Sequence of chain 1.B:
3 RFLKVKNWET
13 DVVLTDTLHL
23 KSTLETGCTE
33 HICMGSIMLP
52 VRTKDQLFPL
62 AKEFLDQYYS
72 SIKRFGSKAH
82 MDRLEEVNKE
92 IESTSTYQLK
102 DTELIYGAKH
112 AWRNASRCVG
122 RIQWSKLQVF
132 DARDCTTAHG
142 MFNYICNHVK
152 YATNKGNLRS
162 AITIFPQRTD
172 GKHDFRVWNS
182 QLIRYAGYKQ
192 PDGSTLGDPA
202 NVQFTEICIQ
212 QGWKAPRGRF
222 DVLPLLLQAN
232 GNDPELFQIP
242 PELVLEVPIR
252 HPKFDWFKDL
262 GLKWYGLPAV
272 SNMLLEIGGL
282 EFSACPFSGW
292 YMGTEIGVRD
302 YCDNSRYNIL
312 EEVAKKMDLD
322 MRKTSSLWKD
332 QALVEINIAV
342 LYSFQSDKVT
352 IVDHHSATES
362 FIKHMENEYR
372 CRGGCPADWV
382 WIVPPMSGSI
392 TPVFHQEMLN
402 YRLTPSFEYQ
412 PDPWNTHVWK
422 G

A protein and the small-molecule ligand that binds it are described below.
Small molecule (SMILES): [H]/N=C(/Nc1cccc(COC[C@@H](CN)OCc2cccc(/N=C(/N)c3cccs3)c2)c1)c1cccs1

Binding-site contacts:
Ligand atom C23 contacts residue PRO269 of chain 1.B at 3.5 Å (hydrophobic).
Ligand atom S21 contacts residue HEM1 of chain 1.H at 3.1 Å.
Ligand atom C17 contacts residue HEM1 of chain 1.H at 3.3 Å.
Ligand atom S21 contacts residue GLY290 of chain 1.B at 3.8 Å.
Ligand atom N27 contacts residue GLU296 of chain 1.B at 2.6 Å (salt-bridge).
Ligand atom C03 contacts residue TRP10 of chain 1.A at 3.4 Å (hydrophobic).
Ligand atom C36 contacts residue HEM1 of chain 1.H at 3.8 Å.
Ligand atom C31 contacts residue HEM1 of chain 1.H at 3.7 Å.
Ligand atom S01 contacts residue TRP10 of chain 1.A at 3.6 Å.
Ligand atom C24 contacts residue PRO269 of chain 1.B at 3.7 Å (hydrophobic).
Ligand atom C22 contacts residue GLY290 of chain 1.B at 3.1 Å.
Ligand atom C02 contacts residue TRP10 of chain 1.A at 3.1 Å (hydrophobic).
Ligand atom C33 contacts residue VAL271 of chain 1.B at 3.6 Å (hydrophobic).
Ligand atom C23 contacts residue SER289 of chain 1.B at 3.8 Å.
Ligand atom N26 contacts residue TRP291 of chain 1.B at 3.0 Å (h-bond).
Ligand atom C35 contacts residue VAL271 of chain 1.B at 3.5 Å (hydrophobic).
Ligand atom C12 contacts residue TRP10 of chain 1.A at 3.8 Å (hydrophobic).
Ligand atom C34 contacts residue VAL271 of chain 1.B at 3.3 Å (hydrophobic).
Ligand atom C23 contacts residue PHE288 of chain 1.B at 3.6 Å (hydrophobic).
Ligand atom C35 contacts residue HEM1 of chain 1.H at 3.6 Å.
Ligand atom C32 contacts residue HEM1 of chain 1.H at 3.4 Å.
Ligand atom N26 contacts residue GLU296 of chain 1.B at 2.7 Å (salt-bridge).
Ligand atom C37 contacts residue HEM1 of chain 1.H at 3.7 Å.
Ligand atom C36 contacts residue GLU296 of chain 1.B at 3.5 Å.
Ligand atom C24 contacts residue VAL271 of chain 1.B at 3.8 Å (hydrophobic).
Ligand atom C17 contacts residue TYR410 of chain 1.B at 3.1 Å (hydrophobic).
Ligand atom O18 contacts residue TRP382 of chain 1.B at 3.5 Å.
Ligand atom C33 contacts residue HEM1 of chain 1.H at 3.5 Å.
Ligand atom N26 contacts residue HEM1 of chain 1.H at 3.8 Å.
Ligand atom C06 contacts residue TRP10 of chain 1.A at 3.6 Å (hydrophobic).
Ligand atom C17 contacts residue TRP382 of chain 1.B at 3.8 Å (hydrophobic).
Ligand atom N06 contacts residue TRP10 of chain 1.A at 3.1 Å.
Ligand atom C04 contacts residue TRP10 of chain 1.A at 3.5 Å (hydrophobic).
Ligand atom C22 contacts residue HEM1 of chain 1.H at 3.5 Å.
Ligand atom C31 contacts residue GLU296 of chain 1.B at 3.4 Å.
Ligand atom N22 contacts residue ARG185 of chain 1.B at 3.7 Å.
Ligand atom O18 contacts residue HEM1 of chain 1.H at 3.5 Å (h-bond).
Ligand atom C26 contacts residue GLU296 of chain 1.B at 3.5 Å.
Ligand atom C22 contacts residue SER289 of chain 1.B at 3.5 Å.
Ligand atom C20 contacts residue HEM1 of chain 1.H at 3.5 Å.

Sequence of chain 1.A:
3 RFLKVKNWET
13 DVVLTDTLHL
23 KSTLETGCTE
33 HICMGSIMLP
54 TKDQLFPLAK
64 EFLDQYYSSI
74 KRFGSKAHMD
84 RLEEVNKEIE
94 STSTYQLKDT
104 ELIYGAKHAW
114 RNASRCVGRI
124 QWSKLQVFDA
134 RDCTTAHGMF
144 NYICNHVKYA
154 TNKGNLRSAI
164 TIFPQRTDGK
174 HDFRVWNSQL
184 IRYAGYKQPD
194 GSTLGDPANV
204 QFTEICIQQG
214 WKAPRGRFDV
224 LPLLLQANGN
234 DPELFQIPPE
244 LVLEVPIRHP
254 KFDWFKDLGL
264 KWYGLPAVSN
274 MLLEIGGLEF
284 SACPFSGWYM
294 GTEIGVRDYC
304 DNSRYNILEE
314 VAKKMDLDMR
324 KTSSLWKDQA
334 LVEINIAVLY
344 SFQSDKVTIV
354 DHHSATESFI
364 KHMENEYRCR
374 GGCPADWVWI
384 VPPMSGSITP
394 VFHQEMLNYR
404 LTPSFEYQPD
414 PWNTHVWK